Sequence of chain 1.NA:
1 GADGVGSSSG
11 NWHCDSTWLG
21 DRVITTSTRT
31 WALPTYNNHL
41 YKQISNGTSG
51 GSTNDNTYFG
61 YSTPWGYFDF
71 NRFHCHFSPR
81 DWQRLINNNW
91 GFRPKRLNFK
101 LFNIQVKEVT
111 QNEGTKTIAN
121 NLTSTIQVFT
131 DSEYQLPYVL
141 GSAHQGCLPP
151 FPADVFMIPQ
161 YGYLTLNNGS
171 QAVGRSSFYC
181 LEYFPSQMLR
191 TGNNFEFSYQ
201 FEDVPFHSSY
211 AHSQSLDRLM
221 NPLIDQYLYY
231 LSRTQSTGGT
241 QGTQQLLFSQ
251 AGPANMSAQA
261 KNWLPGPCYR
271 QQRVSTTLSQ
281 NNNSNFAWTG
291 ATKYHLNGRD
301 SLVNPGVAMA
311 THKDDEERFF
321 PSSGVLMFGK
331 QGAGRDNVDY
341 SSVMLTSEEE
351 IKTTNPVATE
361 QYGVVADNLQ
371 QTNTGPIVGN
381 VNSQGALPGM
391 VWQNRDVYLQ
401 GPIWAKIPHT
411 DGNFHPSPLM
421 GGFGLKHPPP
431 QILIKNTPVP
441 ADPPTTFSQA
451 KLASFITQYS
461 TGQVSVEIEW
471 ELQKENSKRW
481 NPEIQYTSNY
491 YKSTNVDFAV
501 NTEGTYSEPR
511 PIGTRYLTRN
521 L

A small-molecule ligand and the protein it binds are described below.
Small molecule (SMILES): Nc1ccn([C@H]2C[C@H](O)[C@@H](COP(=O)(O)O)O2)c(=O)n1

Binding-site contacts:
Ligand atom C2' contacts residue DA1 of chain 1.JE at 3.7 Å.
Ligand atom O5' contacts residue DA1 of chain 1.JE at 3.9 Å.
Ligand atom C4' contacts residue DA1 of chain 1.JE at 3.7 Å.
Ligand atom C5' contacts residue DA1 of chain 1.JE at 3.6 Å.
Ligand atom O3' contacts residue DA1 of chain 1.JE at 1.6 Å.
Ligand atom C2' contacts residue PRO205 of chain 1.NA at 4.5 Å (hydrophobic).
Ligand atom O3' contacts residue PRO205 of chain 1.NA at 4.1 Å.
Ligand atom C3' contacts residue DA1 of chain 1.JE at 2.6 Å.